Binding-site contacts:
Ligand atom CG contacts residue CYS118 of chain 1.C at 3.5 Å (hydrophobic).
Ligand atom CB contacts residue PHE166 of chain 1.D at 4.3 Å (hydrophobic).
Ligand atom CA contacts residue VAL113 of chain 1.C at 3.5 Å (hydrophobic).
Ligand atom CG contacts residue SER59 of chain 1.C at 3.7 Å.
Ligand atom ND2 contacts residue ARG84 of chain 1.C at 4.0 Å.
Ligand atom OD1 contacts residue SER59 of chain 1.C at 3.5 Å (h-bond).
Ligand atom CB contacts residue LEU24 of chain 1.C at 4.3 Å (hydrophobic).
Ligand atom CG contacts residue ASN65 of chain 1.C at 4.2 Å.
Ligand atom ND2 contacts residue ASP19 of chain 1.C at 3.5 Å (salt-bridge).
Ligand atom ND2 contacts residue SER59 of chain 1.C at 3.1 Å (h-bond).
Ligand atom CG contacts residue TRP176 of chain 1.D at 4.3 Å (hydrophobic).
Ligand atom ND2 contacts residue ILE88 of chain 1.C at 3.7 Å.
Ligand atom CA contacts residue CYS118 of chain 1.C at 1.7 Å (hydrophobic).
Ligand atom CA contacts residue ASP19 of chain 1.C at 4.2 Å.
Ligand atom CG contacts residue ILE88 of chain 1.C at 4.2 Å (hydrophobic).
Ligand atom CA contacts residue VAL114 of chain 1.C at 3.6 Å (hydrophobic).
Ligand atom OD1 contacts residue TRP176 of chain 1.D at 3.3 Å (h-bond).
Ligand atom OD1 contacts residue ASN65 of chain 1.C at 3.6 Å (h-bond).
Ligand atom ND2 contacts residue CYS118 of chain 1.C at 3.0 Å (h-bond).
Ligand atom CB contacts residue CYS118 of chain 1.C at 3.1 Å (hydrophobic).
Ligand atom CA contacts residue VAL117 of chain 1.C at 4.2 Å (hydrophobic).

Sequence of chain 1.D:
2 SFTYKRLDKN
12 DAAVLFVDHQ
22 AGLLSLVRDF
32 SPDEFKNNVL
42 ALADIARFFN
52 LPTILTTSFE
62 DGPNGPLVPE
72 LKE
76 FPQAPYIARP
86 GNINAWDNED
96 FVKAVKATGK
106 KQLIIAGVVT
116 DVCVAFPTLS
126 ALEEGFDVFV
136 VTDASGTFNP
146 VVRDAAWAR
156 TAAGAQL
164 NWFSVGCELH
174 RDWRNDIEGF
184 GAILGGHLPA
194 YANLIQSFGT

Sequence of chain 1.C:
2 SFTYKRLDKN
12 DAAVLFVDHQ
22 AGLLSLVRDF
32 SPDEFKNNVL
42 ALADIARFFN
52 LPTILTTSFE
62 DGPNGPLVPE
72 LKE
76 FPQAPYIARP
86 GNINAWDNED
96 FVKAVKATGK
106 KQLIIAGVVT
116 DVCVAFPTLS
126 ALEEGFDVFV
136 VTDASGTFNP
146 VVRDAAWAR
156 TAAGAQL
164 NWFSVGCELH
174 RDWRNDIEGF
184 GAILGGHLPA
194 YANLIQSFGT

The protein below binds the small molecule below.
Small molecule (SMILES): CCC(N)=O